This protein binds this small molecule.
Small molecule (SMILES): OC[C@H]1O[C@H](O[C@H]2[C@H](O)[C@@H](O)[C@@H](O[C@H]3[C@H](O)[C@@H](O)[C@@H](O)O[C@@H]3CO)O[C@@H]2CO)[C@H](O)[C@@H](O)[C@@H]1O

Sequence of chain 1.A:
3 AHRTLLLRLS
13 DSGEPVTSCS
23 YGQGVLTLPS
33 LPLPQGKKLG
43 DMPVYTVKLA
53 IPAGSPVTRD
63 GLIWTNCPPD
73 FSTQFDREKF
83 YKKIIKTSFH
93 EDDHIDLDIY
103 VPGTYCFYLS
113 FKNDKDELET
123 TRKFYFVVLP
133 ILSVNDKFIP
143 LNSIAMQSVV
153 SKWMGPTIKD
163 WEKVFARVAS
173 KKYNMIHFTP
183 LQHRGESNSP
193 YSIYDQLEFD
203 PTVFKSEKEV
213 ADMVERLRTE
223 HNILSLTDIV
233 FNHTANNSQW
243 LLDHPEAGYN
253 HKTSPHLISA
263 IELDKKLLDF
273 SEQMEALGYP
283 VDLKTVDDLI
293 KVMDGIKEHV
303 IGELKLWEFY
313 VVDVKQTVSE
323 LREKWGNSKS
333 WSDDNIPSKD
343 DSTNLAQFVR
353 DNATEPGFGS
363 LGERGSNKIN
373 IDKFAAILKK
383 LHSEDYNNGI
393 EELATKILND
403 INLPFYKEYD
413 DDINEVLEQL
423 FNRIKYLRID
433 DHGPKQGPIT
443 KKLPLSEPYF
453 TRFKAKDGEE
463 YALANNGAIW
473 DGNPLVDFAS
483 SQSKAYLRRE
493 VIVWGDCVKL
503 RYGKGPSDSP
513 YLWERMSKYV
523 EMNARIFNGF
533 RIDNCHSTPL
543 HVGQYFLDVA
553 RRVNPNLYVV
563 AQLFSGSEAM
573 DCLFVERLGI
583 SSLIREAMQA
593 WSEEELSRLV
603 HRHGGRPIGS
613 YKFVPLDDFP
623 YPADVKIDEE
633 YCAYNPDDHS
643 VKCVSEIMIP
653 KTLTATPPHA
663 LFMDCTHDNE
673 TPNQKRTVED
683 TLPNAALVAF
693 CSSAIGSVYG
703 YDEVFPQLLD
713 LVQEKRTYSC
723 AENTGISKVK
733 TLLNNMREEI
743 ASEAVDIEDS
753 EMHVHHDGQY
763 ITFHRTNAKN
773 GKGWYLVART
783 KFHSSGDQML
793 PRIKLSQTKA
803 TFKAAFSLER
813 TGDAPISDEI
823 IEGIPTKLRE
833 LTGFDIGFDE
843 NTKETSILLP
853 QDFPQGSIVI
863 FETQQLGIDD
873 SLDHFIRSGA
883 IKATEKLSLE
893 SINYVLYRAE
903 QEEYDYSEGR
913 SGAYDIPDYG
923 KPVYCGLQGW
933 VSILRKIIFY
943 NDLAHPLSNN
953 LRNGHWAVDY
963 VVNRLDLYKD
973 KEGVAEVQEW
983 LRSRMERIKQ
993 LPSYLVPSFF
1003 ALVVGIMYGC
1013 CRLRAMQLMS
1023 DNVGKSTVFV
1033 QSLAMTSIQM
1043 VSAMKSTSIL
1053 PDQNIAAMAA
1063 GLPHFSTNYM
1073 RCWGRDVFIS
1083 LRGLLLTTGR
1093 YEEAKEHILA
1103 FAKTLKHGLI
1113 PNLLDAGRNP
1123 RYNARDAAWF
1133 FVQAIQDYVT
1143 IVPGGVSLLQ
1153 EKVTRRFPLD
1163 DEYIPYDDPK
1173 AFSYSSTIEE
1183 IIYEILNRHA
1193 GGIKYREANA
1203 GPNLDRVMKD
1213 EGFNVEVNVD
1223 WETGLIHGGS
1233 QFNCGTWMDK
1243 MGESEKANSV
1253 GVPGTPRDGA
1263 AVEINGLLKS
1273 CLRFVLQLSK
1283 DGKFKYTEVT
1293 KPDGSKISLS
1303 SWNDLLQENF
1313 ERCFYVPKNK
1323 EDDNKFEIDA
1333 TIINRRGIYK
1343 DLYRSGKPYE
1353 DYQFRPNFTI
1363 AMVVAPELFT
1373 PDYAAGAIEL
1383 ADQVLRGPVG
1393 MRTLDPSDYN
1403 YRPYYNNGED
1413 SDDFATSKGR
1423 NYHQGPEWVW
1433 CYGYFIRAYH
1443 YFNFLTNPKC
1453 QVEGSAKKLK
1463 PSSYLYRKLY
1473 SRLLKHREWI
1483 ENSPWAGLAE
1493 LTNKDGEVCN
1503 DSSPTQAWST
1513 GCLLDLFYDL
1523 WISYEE

Binding-site contacts:
Ligand atom C1 contacts residue ASP1212 of chain 1.A at 3.6 Å.
Ligand atom O2 contacts residue ASP1212 of chain 1.A at 4.2 Å.
Ligand atom O4 contacts residue PRO1204 of chain 1.A at 4.1 Å.
Ligand atom C3 contacts residue PRO1204 of chain 1.A at 4.4 Å (hydrophobic).
Ligand atom O6 contacts residue PRO1204 of chain 1.A at 4.0 Å.
Ligand atom O5 contacts residue ASP1212 of chain 1.A at 3.6 Å.
Ligand atom O6 contacts residue GLY1203 of chain 1.A at 4.2 Å.
Ligand atom C2 contacts residue ASP1212 of chain 1.A at 3.9 Å.